Sequence of chain 1.A:
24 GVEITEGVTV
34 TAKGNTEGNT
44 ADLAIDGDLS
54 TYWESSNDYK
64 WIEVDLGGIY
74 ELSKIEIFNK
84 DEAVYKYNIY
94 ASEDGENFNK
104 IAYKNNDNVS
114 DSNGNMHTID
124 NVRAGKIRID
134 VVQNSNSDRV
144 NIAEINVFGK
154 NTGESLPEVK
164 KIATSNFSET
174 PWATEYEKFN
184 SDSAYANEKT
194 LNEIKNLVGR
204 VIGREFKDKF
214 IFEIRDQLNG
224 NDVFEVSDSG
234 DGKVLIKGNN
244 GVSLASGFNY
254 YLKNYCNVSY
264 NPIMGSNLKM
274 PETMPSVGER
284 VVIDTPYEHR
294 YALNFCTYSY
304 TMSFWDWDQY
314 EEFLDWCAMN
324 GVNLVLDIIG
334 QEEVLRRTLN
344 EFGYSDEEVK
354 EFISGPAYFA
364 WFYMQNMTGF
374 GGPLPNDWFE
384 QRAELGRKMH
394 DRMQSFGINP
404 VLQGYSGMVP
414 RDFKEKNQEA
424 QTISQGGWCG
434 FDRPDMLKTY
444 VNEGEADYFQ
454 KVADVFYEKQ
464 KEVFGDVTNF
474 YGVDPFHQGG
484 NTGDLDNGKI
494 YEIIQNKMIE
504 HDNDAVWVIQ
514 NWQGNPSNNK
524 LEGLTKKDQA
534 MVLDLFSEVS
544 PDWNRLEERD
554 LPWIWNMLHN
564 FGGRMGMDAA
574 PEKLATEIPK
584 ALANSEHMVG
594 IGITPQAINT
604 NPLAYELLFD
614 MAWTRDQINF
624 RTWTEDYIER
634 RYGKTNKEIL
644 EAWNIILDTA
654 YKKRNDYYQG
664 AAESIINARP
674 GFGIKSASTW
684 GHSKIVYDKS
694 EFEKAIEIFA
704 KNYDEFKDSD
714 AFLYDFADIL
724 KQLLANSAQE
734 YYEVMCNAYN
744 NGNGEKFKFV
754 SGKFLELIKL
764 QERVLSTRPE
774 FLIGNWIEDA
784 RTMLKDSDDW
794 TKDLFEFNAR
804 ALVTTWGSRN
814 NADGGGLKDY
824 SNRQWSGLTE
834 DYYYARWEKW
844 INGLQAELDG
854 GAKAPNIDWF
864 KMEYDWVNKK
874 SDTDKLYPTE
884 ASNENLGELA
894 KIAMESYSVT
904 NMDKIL

A protein and the small-molecule ligand that binds it are described below.
Small molecule (SMILES): CC(=O)N[C@H]1[C@@H](O[C@@H]2[C@H](O)[C@@H](O)[C@H](O)O[C@@H]2CO)O[C@H](CO)[C@@H](O)[C@@H]1O

Binding-site contacts:
Ligand atom C2 contacts residue GLN516 of chain 1.A at 3.6 Å.
Ligand atom C6 contacts residue GLN599 of chain 1.A at 3.5 Å.
Ligand atom C6 contacts residue TRP515 of chain 1.A at 3.3 Å (hydrophobic).
Ligand atom O3 contacts residue CYS299 of chain 1.A at 3.5 Å (h-bond).
Ligand atom O3 contacts residue MET367 of chain 1.A at 3.4 Å.
Ligand atom O4 contacts residue HIS480 of chain 1.A at 2.7 Å (h-bond).
Ligand atom O4 contacts residue GLN481 of chain 1.A at 2.7 Å (h-bond).
Ligand atom O7 contacts residue TYR823 of chain 1.A at 3.3 Å.
Ligand atom O3 contacts residue TRP364 of chain 1.A at 2.8 Å (h-bond).
Ligand atom O2 contacts residue GLN662 of chain 1.A at 3.0 Å (h-bond).
Ligand atom O6 contacts residue ASN297 of chain 1.A at 3.6 Å (h-bond).
Ligand atom C2 contacts residue GLN481 of chain 1.A at 3.4 Å.
Ligand atom C5 contacts residue GLN599 of chain 1.A at 3.5 Å.
Ligand atom C5 contacts residue TRP515 of chain 1.A at 3.7 Å (hydrophobic).
Ligand atom O6 contacts residue LEU538 of chain 1.A at 3.6 Å.
Ligand atom O2 contacts residue GLN516 of chain 1.A at 2.8 Å (h-bond).
Ligand atom C1 contacts residue GLN599 of chain 1.A at 3.5 Å.
Ligand atom C7 contacts residue TYR823 of chain 1.A at 3.6 Å (hydrophobic).
Ligand atom C4 contacts residue GLN481 of chain 1.A at 3.7 Å.
Ligand atom C8 contacts residue TYR303 of chain 1.A at 3.3 Å (hydrophobic).
Ligand atom C5 contacts residue GLN481 of chain 1.A at 3.4 Å.
Ligand atom C2 contacts residue GLN599 of chain 1.A at 3.6 Å.
Ligand atom C7 contacts residue TRP364 of chain 1.A at 3.5 Å (hydrophobic).
Ligand atom O1 contacts residue GLN481 of chain 1.A at 3.7 Å.
Ligand atom O5 contacts residue GLN481 of chain 1.A at 3.0 Å (h-bond).
Ligand atom C6 contacts residue TRP683 of chain 1.A at 3.5 Å (hydrophobic).
Ligand atom C8 contacts residue LEU820 of chain 1.A at 3.5 Å (hydrophobic).
Ligand atom C1 contacts residue GLN481 of chain 1.A at 3.6 Å.
Ligand atom O6 contacts residue GLN599 of chain 1.A at 2.9 Å (h-bond).
Ligand atom O6 contacts residue TRP431 of chain 1.A at 3.3 Å.
Ligand atom O5 contacts residue GLN599 of chain 1.A at 2.8 Å (h-bond).
Ligand atom C7 contacts residue TYR303 of chain 1.A at 3.3 Å (hydrophobic).
Ligand atom C1 contacts residue TYR823 of chain 1.A at 3.3 Å (hydrophobic).
Ligand atom O7 contacts residue TYR303 of chain 1.A at 2.6 Å (h-bond).
Ligand atom O3 contacts residue PHE564 of chain 1.A at 3.7 Å.
Ligand atom O6 contacts residue GLN481 of chain 1.A at 2.8 Å (h-bond).
Ligand atom O7 contacts residue TRP364 of chain 1.A at 3.4 Å.
Ligand atom C3 contacts residue GLN662 of chain 1.A at 3.5 Å.
Ligand atom O3 contacts residue GLN662 of chain 1.A at 2.7 Å (h-bond).
Ligand atom O1 contacts residue GLN516 of chain 1.A at 3.2 Å (h-bond).